The protein below binds the small molecule below.
Small molecule (SMILES): CC(=O)N1Cc2ccccc2[C@H](c2ccccc2)C1

Sequence of chain 1.A:
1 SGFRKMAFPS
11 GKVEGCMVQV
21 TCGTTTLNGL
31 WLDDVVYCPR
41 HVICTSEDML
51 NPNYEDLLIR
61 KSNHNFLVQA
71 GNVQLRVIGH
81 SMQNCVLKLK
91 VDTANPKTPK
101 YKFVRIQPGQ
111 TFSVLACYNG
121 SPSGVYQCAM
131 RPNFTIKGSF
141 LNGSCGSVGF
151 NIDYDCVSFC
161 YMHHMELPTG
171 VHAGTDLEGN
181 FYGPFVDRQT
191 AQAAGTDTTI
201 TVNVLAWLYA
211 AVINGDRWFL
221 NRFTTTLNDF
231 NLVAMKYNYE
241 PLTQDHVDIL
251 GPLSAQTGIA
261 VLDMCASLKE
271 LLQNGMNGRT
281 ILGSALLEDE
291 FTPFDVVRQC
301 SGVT

Binding-site contacts:
Ligand atom C15 contacts residue HIS41 of chain 1.A at 3.7 Å.
Ligand atom C06 contacts residue ASN142 of chain 1.A at 3.7 Å.
Ligand atom C03 contacts residue HIS163 of chain 1.A at 4.0 Å.
Ligand atom C13 contacts residue HIS41 of chain 1.A at 3.4 Å.
Ligand atom C13 contacts residue HIS164 of chain 1.A at 3.9 Å.
Ligand atom C09 contacts residue THR25 of chain 1.A at 3.9 Å.
Ligand atom C16 contacts residue HIS164 of chain 1.A at 4.2 Å.
Ligand atom C02 contacts residue GLY143 of chain 1.A at 3.9 Å.
Ligand atom O01 contacts residue SER144 of chain 1.A at 3.6 Å.
Ligand atom C15 contacts residue MET165 of chain 1.A at 4.0 Å (hydrophobic).
Ligand atom C18 contacts residue MET49 of chain 1.A at 4.2 Å (hydrophobic).
Ligand atom C17 contacts residue MET49 of chain 1.A at 3.6 Å (hydrophobic).
Ligand atom C15 contacts residue HIS164 of chain 1.A at 3.4 Å.
Ligand atom C13 contacts residue CYS145 of chain 1.A at 4.1 Å (hydrophobic).
Ligand atom C14 contacts residue HIS41 of chain 1.A at 4.2 Å.
Ligand atom C18 contacts residue GLN189 of chain 1.A at 3.6 Å.
Ligand atom C11 contacts residue HIS41 of chain 1.A at 3.4 Å.
Ligand atom O01 contacts residue CYS145 of chain 1.A at 3.2 Å.
Ligand atom C15 contacts residue MET49 of chain 1.A at 3.6 Å (hydrophobic).
Ligand atom C16 contacts residue MET49 of chain 1.A at 3.3 Å (hydrophobic).
Ligand atom C17 contacts residue MET165 of chain 1.A at 3.9 Å (hydrophobic).
Ligand atom C17 contacts residue GLN189 of chain 1.A at 4.1 Å.
Ligand atom O01 contacts residue ASN142 of chain 1.A at 4.0 Å.
Ligand atom C03 contacts residue CYS145 of chain 1.A at 1.8 Å (hydrophobic).
Ligand atom C11 contacts residue MET49 of chain 1.A at 3.8 Å (hydrophobic).
Ligand atom N05 contacts residue ASN142 of chain 1.A at 4.1 Å.
Ligand atom C03 contacts residue HIS164 of chain 1.A at 4.1 Å.
Ligand atom C17 contacts residue ARG188 of chain 1.A at 4.2 Å.
Ligand atom C12 contacts residue HIS41 of chain 1.A at 3.7 Å.
Ligand atom C03 contacts residue SER144 of chain 1.A at 4.1 Å.
Ligand atom C02 contacts residue CYS145 of chain 1.A at 2.7 Å (hydrophobic).
Ligand atom O01 contacts residue GLY143 of chain 1.A at 3.0 Å (h-bond).
Ligand atom C20 contacts residue HIS164 of chain 1.A at 4.0 Å.
Ligand atom C14 contacts residue HIS164 of chain 1.A at 4.0 Å.
Ligand atom C10 contacts residue HIS41 of chain 1.A at 4.1 Å.
Ligand atom C10 contacts residue MET49 of chain 1.A at 3.8 Å (hydrophobic).
Ligand atom C14 contacts residue MET49 of chain 1.A at 4.1 Å (hydrophobic).
Ligand atom C20 contacts residue CYS145 of chain 1.A at 3.6 Å (hydrophobic).
Ligand atom N05 contacts residue CYS145 of chain 1.A at 3.4 Å (h-bond).
Ligand atom C16 contacts residue MET165 of chain 1.A at 3.6 Å (hydrophobic).